Sequence of chain 1.B:
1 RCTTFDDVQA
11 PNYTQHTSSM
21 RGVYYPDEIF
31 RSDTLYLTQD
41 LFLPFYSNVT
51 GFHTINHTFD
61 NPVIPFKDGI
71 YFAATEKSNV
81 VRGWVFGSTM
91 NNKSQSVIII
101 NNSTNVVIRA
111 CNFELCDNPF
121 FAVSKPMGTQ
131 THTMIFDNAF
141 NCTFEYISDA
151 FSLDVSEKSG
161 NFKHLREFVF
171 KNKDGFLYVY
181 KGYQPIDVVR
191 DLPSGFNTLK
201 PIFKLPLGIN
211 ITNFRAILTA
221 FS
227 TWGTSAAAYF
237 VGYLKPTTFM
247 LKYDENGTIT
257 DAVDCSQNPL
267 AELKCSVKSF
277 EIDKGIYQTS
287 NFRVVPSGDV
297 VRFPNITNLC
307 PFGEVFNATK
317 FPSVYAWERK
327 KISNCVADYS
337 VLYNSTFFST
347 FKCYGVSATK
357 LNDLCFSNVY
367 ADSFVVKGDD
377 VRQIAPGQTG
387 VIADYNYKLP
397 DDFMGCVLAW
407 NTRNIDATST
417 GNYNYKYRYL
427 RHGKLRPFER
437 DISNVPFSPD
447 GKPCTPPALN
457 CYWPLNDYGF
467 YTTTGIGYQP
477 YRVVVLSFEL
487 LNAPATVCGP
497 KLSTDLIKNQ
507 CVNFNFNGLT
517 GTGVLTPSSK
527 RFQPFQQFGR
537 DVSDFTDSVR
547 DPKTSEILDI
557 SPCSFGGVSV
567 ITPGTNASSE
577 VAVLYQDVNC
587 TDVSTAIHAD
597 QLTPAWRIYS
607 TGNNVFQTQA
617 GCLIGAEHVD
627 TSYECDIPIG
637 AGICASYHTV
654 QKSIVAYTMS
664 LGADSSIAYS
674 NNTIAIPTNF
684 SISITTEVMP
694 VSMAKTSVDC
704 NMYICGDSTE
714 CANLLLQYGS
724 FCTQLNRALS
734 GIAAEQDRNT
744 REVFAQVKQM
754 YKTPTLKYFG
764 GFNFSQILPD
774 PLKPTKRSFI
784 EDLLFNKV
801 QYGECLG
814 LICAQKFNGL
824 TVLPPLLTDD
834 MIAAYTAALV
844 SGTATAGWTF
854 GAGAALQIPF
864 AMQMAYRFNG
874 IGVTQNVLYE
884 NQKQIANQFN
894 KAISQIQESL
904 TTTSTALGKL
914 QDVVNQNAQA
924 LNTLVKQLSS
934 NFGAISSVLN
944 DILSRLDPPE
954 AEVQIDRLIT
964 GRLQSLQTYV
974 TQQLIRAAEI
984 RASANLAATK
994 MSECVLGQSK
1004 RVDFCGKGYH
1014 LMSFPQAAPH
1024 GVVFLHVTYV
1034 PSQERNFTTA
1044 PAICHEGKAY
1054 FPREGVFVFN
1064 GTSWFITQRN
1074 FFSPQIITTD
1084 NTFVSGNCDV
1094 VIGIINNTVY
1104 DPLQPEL

A small-molecule ligand and the protein it binds are described below.
Small molecule (SMILES): CC(=O)N[C@H]1[C@H](O[C@H]2[C@H](O)[C@@H](NC(C)=O)CO[C@@H]2CO[C@@H]2O[C@@H](C)[C@@H](O)[C@@H](O)[C@@H]2O)O[C@H](CO)[C@@H](O[C@@H]2O[C@H](CO[C@H]3O[C@H](CO)[C@@H](O)[C@H](O[C@H]4O[C@H](CO)[C@@H](O)[C@H](O)[C@@H]4O)[C@@H]3O[C@H]3O[C@H](CO)[C@@H](O)[C@H](O)[C@@H]3O)[C@@H](O)[C@H](O[C@H]3O[C@H](CO)[C@@H](O)[C@H](O[C@H]4O[C@H](CO)[C@@H](O)[C@H](O)[C@@H]4O)[C@@H]3O)[C@@H]2O)[C@@H]1O

Sequence of chain 1.F:
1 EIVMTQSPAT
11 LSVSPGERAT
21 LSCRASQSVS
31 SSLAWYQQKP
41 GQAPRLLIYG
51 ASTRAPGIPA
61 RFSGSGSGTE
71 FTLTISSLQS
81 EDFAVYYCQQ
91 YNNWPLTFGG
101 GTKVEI

Sequence of chain 1.E:
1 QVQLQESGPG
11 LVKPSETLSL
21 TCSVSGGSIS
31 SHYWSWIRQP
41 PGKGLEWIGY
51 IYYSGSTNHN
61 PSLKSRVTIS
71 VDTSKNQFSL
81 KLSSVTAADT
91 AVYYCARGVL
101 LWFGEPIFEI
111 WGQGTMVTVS

Binding-site contacts:
Ligand atom C3 contacts residue GLU105 of chain 1.E at 4.2 Å.
Ligand atom C6 contacts residue ASN93 of chain 1.F at 3.7 Å.
Ligand atom N2 contacts residue LEU100 of chain 1.E at 4.3 Å.
Ligand atom C7 contacts residue TYR50 of chain 1.E at 3.8 Å (hydrophobic).
Ligand atom O6 contacts residue GLU1 of chain 1.F at 3.1 Å.
Ligand atom C7 contacts residue ASN313 of chain 1.B at 4.1 Å.
Ligand atom C8 contacts residue TRP94 of chain 1.F at 4.4 Å (hydrophobic).
Ligand atom C3 contacts residue ASN313 of chain 1.B at 3.8 Å.
Ligand atom N2 contacts residue ASN313 of chain 1.B at 2.9 Å (h-bond).
Ligand atom O4 contacts residue ILE411 of chain 1.B at 3.6 Å.
Ligand atom C6 contacts residue ASN313 of chain 1.B at 4.1 Å.
Ligand atom C7 contacts residue TYR33 of chain 1.E at 4.2 Å (hydrophobic).
Ligand atom C5 contacts residue ASN313 of chain 1.B at 3.5 Å.
Ligand atom C8 contacts residue GLU105 of chain 1.E at 4.3 Å.
Ligand atom N2 contacts residue GLY104 of chain 1.E at 3.7 Å.
Ligand atom O6 contacts residue LYS64 of chain 1.E at 3.2 Å.
Ligand atom O7 contacts residue ASN58 of chain 1.E at 4.2 Å.
Ligand atom C6 contacts residue GLU1 of chain 1.F at 3.8 Å.
Ligand atom O5 contacts residue TRP94 of chain 1.F at 4.2 Å.
Ligand atom C2 contacts residue ASN313 of chain 1.B at 2.5 Å.
Ligand atom C8 contacts residue TYR33 of chain 1.E at 3.4 Å (hydrophobic).
Ligand atom O6 contacts residue ASN93 of chain 1.F at 3.6 Å (h-bond).
Ligand atom C8 contacts residue ASN93 of chain 1.F at 4.0 Å.
Ligand atom C4 contacts residue ASN313 of chain 1.B at 4.3 Å.
Ligand atom C6 contacts residue LYS64 of chain 1.E at 3.9 Å.
Ligand atom O7 contacts residue TYR50 of chain 1.E at 3.7 Å.
Ligand atom C3 contacts residue GLY104 of chain 1.E at 4.2 Å.
Ligand atom C8 contacts residue LEU100 of chain 1.E at 4.2 Å (hydrophobic).
Ligand atom O3 contacts residue GLU105 of chain 1.E at 3.9 Å.
Ligand atom C2 contacts residue GLY104 of chain 1.E at 4.3 Å.
Ligand atom O6 contacts residue ASN58 of chain 1.E at 4.0 Å.
Ligand atom C6 contacts residue TRP94 of chain 1.F at 4.0 Å (hydrophobic).
Ligand atom C6 contacts residue THR315 of chain 1.B at 3.3 Å.
Ligand atom C1 contacts residue GLY104 of chain 1.E at 4.4 Å.
Ligand atom O5 contacts residue ASN313 of chain 1.B at 2.4 Å (h-bond).
Ligand atom C1 contacts residue ASN313 of chain 1.B at 1.4 Å.
Ligand atom O6 contacts residue PRO95 of chain 1.F at 3.9 Å.
Ligand atom O2 contacts residue GLU1 of chain 1.F at 4.3 Å.
Ligand atom C8 contacts residue TYR50 of chain 1.E at 3.4 Å (hydrophobic).
Ligand atom O6 contacts residue TRP94 of chain 1.F at 4.3 Å.